The protein below binds the small molecule below.
Small molecule (SMILES): CC(=O)N[C@@H]1[C@@H](O)[C@H](O)[C@@H](CO)O[C@H]1O

Sequence of chain 1.A:
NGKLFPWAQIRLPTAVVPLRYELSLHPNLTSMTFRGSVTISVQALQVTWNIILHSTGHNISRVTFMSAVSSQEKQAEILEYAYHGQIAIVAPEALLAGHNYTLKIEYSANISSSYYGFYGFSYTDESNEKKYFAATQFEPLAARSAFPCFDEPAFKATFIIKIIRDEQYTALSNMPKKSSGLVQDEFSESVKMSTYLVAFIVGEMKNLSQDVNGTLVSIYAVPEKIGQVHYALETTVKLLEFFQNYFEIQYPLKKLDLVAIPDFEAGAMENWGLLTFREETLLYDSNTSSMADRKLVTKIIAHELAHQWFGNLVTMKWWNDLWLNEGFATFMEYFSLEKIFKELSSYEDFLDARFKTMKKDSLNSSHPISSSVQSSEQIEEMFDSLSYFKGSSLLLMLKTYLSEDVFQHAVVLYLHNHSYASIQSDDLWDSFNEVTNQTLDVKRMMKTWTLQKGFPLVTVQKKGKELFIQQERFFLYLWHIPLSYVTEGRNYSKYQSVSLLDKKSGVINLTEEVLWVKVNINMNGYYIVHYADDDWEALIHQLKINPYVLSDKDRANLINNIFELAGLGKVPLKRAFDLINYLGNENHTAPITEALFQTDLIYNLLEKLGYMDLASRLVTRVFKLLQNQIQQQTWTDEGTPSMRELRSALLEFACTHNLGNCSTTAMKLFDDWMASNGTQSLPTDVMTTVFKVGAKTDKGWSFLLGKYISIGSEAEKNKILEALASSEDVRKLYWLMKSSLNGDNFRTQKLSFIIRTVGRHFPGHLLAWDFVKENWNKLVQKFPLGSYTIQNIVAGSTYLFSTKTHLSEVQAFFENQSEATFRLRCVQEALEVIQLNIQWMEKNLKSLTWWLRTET

Binding-site contacts:
Ligand atom C1 contacts residue ASN92 of chain 1.A at 1.4 Å.
Ligand atom C2 contacts residue ASN92 of chain 1.A at 2.3 Å.
Ligand atom O5 contacts residue ASN92 of chain 1.A at 2.5 Å (h-bond).
Ligand atom C8 contacts residue ASN92 of chain 1.A at 4.2 Å.
Ligand atom C7 contacts residue ASN92 of chain 1.A at 3.2 Å.
Ligand atom O7 contacts residue ASN92 of chain 1.A at 3.6 Å.
Ligand atom C4 contacts residue ASN92 of chain 1.A at 4.2 Å.
Ligand atom C5 contacts residue ASN92 of chain 1.A at 3.6 Å.
Ligand atom C3 contacts residue ASN92 of chain 1.A at 3.7 Å.
Ligand atom N2 contacts residue ASN92 of chain 1.A at 2.6 Å (h-bond).
Ligand atom C8 contacts residue NAG1 of chain 1.P at 3.6 Å.